Sequence of chain 2.D:
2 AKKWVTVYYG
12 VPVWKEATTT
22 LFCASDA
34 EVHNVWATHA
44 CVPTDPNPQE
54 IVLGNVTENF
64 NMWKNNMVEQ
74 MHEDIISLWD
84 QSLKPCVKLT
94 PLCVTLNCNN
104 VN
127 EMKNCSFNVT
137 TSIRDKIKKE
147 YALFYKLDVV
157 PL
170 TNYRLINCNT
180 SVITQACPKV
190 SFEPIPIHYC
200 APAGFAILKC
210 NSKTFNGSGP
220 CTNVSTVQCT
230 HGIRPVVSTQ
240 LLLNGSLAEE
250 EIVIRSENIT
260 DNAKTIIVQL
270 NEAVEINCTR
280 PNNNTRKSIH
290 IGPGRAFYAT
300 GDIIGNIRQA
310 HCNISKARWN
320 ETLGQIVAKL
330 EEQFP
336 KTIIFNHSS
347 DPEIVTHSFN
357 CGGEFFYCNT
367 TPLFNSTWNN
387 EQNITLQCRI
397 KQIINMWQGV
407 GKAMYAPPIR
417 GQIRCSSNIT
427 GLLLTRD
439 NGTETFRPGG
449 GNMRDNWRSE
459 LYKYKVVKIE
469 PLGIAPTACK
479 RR

Binding-site contacts:
Ligand atom O5 contacts residue ASN365 of chain 2.D at 2.3 Å (h-bond).
Ligand atom C1 contacts residue ASN365 of chain 2.D at 1.4 Å.
Ligand atom C5 contacts residue THR367 of chain 2.D at 4.3 Å.
Ligand atom O7 contacts residue ASN365 of chain 2.D at 4.0 Å.
Ligand atom C1 contacts residue THR367 of chain 2.D at 3.4 Å.
Ligand atom O5 contacts residue THR367 of chain 2.D at 4.1 Å.
Ligand atom C3 contacts residue ASN365 of chain 2.D at 3.8 Å.
Ligand atom C5 contacts residue ASN365 of chain 2.D at 3.6 Å.
Ligand atom C2 contacts residue ASN365 of chain 2.D at 2.4 Å.
Ligand atom N2 contacts residue THR367 of chain 2.D at 4.4 Å.
Ligand atom C4 contacts residue ASN365 of chain 2.D at 4.2 Å.
Ligand atom C8 contacts residue VAL351 of chain 2.D at 4.4 Å (hydrophobic).
Ligand atom C2 contacts residue THR367 of chain 2.D at 4.4 Å.
Ligand atom C7 contacts residue ASN365 of chain 2.D at 3.7 Å.
Ligand atom N2 contacts residue ASN365 of chain 2.D at 2.9 Å (h-bond).

A protein and the small-molecule ligand that binds it are described below.
Small molecule (SMILES): CC(=O)N[C@@H]1[C@@H](O)[C@H](O)[C@@H](CO)O[C@H]1O